The small molecule below binds the protein below.
Small molecule (SMILES): O=c1ccn([C@@H]2O[C@H](CO[P](=O)(O)O[C@H]3[C@@H](O)[C@H](n4ccc(=O)[nH]c4=O)O[C@@H]3COP(=O)(O)O)[C@@H](O)[C@H]2O)c(=O)[nH]1

Sequence of chain 26.D:
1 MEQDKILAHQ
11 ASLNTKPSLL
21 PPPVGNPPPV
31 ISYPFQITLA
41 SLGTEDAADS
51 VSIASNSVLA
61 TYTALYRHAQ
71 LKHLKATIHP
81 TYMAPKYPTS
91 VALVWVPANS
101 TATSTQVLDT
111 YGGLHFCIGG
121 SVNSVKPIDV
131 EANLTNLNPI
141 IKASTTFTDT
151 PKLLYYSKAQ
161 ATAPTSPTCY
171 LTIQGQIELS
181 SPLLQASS

Sequence of chain 26.C:
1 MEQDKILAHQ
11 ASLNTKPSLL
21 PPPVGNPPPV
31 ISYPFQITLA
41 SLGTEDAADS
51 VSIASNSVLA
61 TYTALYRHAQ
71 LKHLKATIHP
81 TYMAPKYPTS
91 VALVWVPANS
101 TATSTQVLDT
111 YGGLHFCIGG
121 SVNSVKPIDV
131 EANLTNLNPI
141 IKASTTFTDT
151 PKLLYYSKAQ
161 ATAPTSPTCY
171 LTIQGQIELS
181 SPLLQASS

Binding-site contacts:
Ligand atom O4 contacts residue GLY113 of chain 26.C at 2.0 Å.
Ligand atom C4' contacts residue TRP95 of chain 26.C at 3.0 Å (hydrophobic).
Ligand atom O4' contacts residue VAL94 of chain 26.C at 2.7 Å.
Ligand atom OP2 contacts residue ASN133 of chain 26.C at 2.5 Å.
Ligand atom N1 contacts residue VAL94 of chain 26.C at 1.9 Å.
Ligand atom O4 contacts residue LEU114 of chain 26.C at 2.8 Å (h-bond).
Ligand atom C4 contacts residue VAL107 of chain 26.C at 2.6 Å (hydrophobic).
Ligand atom N3 contacts residue VAL107 of chain 26.C at 2.9 Å.
Ligand atom C6 contacts residue GLY113 of chain 26.C at 1.8 Å.
Ligand atom C2 contacts residue LEU93 of chain 26.C at 2.0 Å (hydrophobic).
Ligand atom N3 contacts residue VAL94 of chain 26.C at 2.3 Å.
Ligand atom O2 contacts residue VAL94 of chain 26.C at 1.5 Å.
Ligand atom O3' contacts residue GLU131 of chain 26.C at 2.8 Å (salt-bridge).
Ligand atom N1 contacts residue GLY113 of chain 26.C at 2.8 Å.
Ligand atom C2 contacts residue VAL94 of chain 26.C at 1.7 Å (hydrophobic).
Ligand atom O4 contacts residue VAL107 of chain 26.C at 1.8 Å.
Ligand atom C4 contacts residue GLY113 of chain 26.C at 1.2 Å.
Ligand atom O4 contacts residue GLU131 of chain 26.C at 2.6 Å (salt-bridge).
Ligand atom N3 contacts residue GLY113 of chain 26.C at 2.1 Å.
Ligand atom N3 contacts residue LEU114 of chain 26.C at 2.9 Å (h-bond).
Ligand atom C5 contacts residue GLY113 of chain 26.C at 1.2 Å.
Ligand atom C5 contacts residue THR110 of chain 26.C at 2.9 Å.
Ligand atom O5' contacts residue ASN133 of chain 26.C at 2.9 Å (h-bond).
Ligand atom C1' contacts residue TRP95 of chain 26.C at 2.4 Å (hydrophobic).
Ligand atom OP1 contacts residue ASN136 of chain 26.C at 2.4 Å (h-bond).
Ligand atom C5 contacts residue VAL94 of chain 26.C at 2.5 Å (hydrophobic).
Ligand atom C6 contacts residue TYR111 of chain 26.C at 3.1 Å (hydrophobic).
Ligand atom C1' contacts residue VAL94 of chain 26.C at 2.6 Å (hydrophobic).
Ligand atom O2 contacts residue LEU93 of chain 26.C at 1.9 Å (h-bond).
Ligand atom N3 contacts residue LEU93 of chain 26.C at 1.6 Å (h-bond).
Ligand atom C4 contacts residue LEU93 of chain 26.C at 2.9 Å (hydrophobic).
Ligand atom C5 contacts residue GLY112 of chain 26.C at 2.6 Å.
Ligand atom C6 contacts residue VAL94 of chain 26.C at 1.8 Å (hydrophobic).
Ligand atom N1 contacts residue GLY112 of chain 26.C at 2.9 Å (h-bond).
Ligand atom C6 contacts residue GLY112 of chain 26.C at 2.2 Å.
Ligand atom O2' contacts residue TRP95 of chain 26.C at 2.5 Å.
Ligand atom C4 contacts residue VAL94 of chain 26.C at 2.8 Å (hydrophobic).
Ligand atom O4' contacts residue TRP95 of chain 26.C at 2.8 Å (h-bond).
Ligand atom C2 contacts residue GLY113 of chain 26.C at 2.8 Å.
Ligand atom C4 contacts residue LEU114 of chain 26.C at 2.8 Å (hydrophobic).

Sequence of chain 27.C:
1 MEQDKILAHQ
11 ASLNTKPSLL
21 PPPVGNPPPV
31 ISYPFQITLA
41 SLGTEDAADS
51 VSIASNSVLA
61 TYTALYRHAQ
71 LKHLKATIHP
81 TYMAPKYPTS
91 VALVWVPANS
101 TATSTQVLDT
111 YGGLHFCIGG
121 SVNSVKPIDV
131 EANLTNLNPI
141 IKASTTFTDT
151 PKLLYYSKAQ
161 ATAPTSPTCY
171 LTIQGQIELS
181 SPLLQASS